The protein below binds the small molecule below.
Small molecule (SMILES): Nc1ccn([C@H]2C[C@H](O)[C@@H](CO[P](=O)(O)O[P](=O)(O)OP(=O)(O)O)O2)c(=O)n1

Binding-site contacts:
Ligand atom O5' contacts residue ASP189 of chain 1.D at 3.8 Å.
Ligand atom O3' contacts residue PHE266 of chain 1.D at 3.3 Å (h-bond).
Ligand atom O1A contacts residue ASP187 of chain 1.D at 3.6 Å.
Ligand atom O2 contacts residue TYR265 of chain 1.D at 3.1 Å.
Ligand atom O1B contacts residue SER177 of chain 1.D at 3.3 Å (h-bond).
Ligand atom O2A contacts residue MN1 of chain 1.R at 3.0 Å.
Ligand atom O2A contacts residue MG1 of chain 1.Q at 3.1 Å.
Ligand atom O3B contacts residue SER177 of chain 1.D at 3.0 Å (h-bond).
Ligand atom O2B contacts residue MG1 of chain 1.Q at 2.2 Å.
Ligand atom O2A contacts residue ASP189 of chain 1.D at 2.8 Å (salt-bridge).
Ligand atom PB contacts residue MG1 of chain 1.Q at 3.6 Å.
Ligand atom O1A contacts residue MN1 of chain 1.R at 3.2 Å.
Ligand atom PB contacts residue SER177 of chain 1.D at 3.4 Å.
Ligand atom PG contacts residue SER177 of chain 1.D at 3.2 Å.
Ligand atom C5' contacts residue ASP189 of chain 1.D at 3.1 Å.
Ligand atom C2' contacts residue ASN273 of chain 1.D at 3.4 Å.
Ligand atom PB contacts residue ARG180 of chain 1.D at 3.7 Å.
Ligand atom O3G contacts residue ARG146 of chain 1.D at 3.8 Å.
Ligand atom C4' contacts residue PHE266 of chain 1.D at 3.3 Å (hydrophobic).
Ligand atom O3' contacts residue ARG180 of chain 1.D at 2.3 Å (salt-bridge).
Ligand atom PG contacts residue MG1 of chain 1.Q at 3.6 Å.
Ligand atom O2G contacts residue ASP187 of chain 1.D at 2.9 Å (salt-bridge).
Ligand atom O2G contacts residue GLY186 of chain 1.D at 3.8 Å.
Ligand atom O2B contacts residue ASP187 of chain 1.D at 3.5 Å (salt-bridge).
Ligand atom O2A contacts residue ASP187 of chain 1.D at 2.6 Å (salt-bridge).
Ligand atom O1G contacts residue ARG146 of chain 1.D at 3.7 Å.
Ligand atom O2B contacts residue SER177 of chain 1.D at 3.2 Å (h-bond).
Ligand atom C2' contacts residue TYR265 of chain 1.D at 3.6 Å (hydrophobic).
Ligand atom C3' contacts residue ARG180 of chain 1.D at 3.5 Å.
Ligand atom C3' contacts residue PHE266 of chain 1.D at 3.7 Å (hydrophobic).
Ligand atom O2G contacts residue SER177 of chain 1.D at 3.7 Å.
Ligand atom O3G contacts residue GLY186 of chain 1.D at 3.3 Å (h-bond).
Ligand atom PA contacts residue MN1 of chain 1.R at 3.4 Å.
Ligand atom O2G contacts residue MG1 of chain 1.Q at 2.4 Å.
Ligand atom O3' contacts residue GLY268 of chain 1.D at 3.5 Å.
Ligand atom O2 contacts residue ASN273 of chain 1.D at 3.1 Å (h-bond).
Ligand atom O5' contacts residue MN1 of chain 1.R at 3.4 Å.
Ligand atom O3' contacts residue THR267 of chain 1.D at 3.5 Å (h-bond).
Ligand atom O1B contacts residue ARG180 of chain 1.D at 2.4 Å (salt-bridge).
Ligand atom O3G contacts residue SER177 of chain 1.D at 2.5 Å (h-bond).

Sequence of chain 1.D:
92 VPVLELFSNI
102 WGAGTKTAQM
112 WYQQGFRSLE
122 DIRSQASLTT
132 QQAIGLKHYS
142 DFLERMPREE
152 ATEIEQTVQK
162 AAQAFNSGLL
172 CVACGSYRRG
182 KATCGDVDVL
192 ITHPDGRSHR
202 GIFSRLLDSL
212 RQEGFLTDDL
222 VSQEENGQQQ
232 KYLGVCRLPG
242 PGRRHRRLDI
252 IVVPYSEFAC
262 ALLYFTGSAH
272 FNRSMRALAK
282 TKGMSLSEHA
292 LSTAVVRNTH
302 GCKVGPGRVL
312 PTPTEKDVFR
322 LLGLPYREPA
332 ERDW